Binding-site contacts:
Ligand atom C3 contacts residue TYR150 of chain 1.I at 3.9 Å (hydrophobic).
Ligand atom C8 contacts residue LEU152 of chain 1.I at 4.2 Å (hydrophobic).
Ligand atom N2 contacts residue TYR150 of chain 1.I at 4.2 Å.
Ligand atom C8 contacts residue ASP299 of chain 1.I at 4.2 Å.
Ligand atom N2 contacts residue ASN133 of chain 1.I at 2.9 Å (h-bond).
Ligand atom C1 contacts residue TYR150 of chain 1.I at 3.8 Å (hydrophobic).
Ligand atom C3 contacts residue ASN133 of chain 1.I at 3.8 Å.
Ligand atom O6 contacts residue SER135 of chain 1.I at 4.3 Å.
Ligand atom C5 contacts residue TYR150 of chain 1.I at 4.0 Å (hydrophobic).
Ligand atom C2 contacts residue TYR150 of chain 1.I at 4.3 Å (hydrophobic).
Ligand atom C2 contacts residue ASN133 of chain 1.I at 2.5 Å.
Ligand atom O5 contacts residue ASN133 of chain 1.I at 2.4 Å (h-bond).
Ligand atom O5 contacts residue TYR150 of chain 1.I at 4.3 Å.
Ligand atom C4 contacts residue ASN133 of chain 1.I at 4.2 Å.
Ligand atom O6 contacts residue TYR150 of chain 1.I at 3.9 Å.
Ligand atom O7 contacts residue ASN133 of chain 1.I at 3.1 Å (h-bond).
Ligand atom C5 contacts residue ASN133 of chain 1.I at 3.7 Å.
Ligand atom C7 contacts residue ASN133 of chain 1.I at 3.2 Å.
Ligand atom C1 contacts residue ASN133 of chain 1.I at 1.4 Å.
Ligand atom C8 contacts residue ASN133 of chain 1.I at 4.4 Å.

Sequence of chain 1.I:
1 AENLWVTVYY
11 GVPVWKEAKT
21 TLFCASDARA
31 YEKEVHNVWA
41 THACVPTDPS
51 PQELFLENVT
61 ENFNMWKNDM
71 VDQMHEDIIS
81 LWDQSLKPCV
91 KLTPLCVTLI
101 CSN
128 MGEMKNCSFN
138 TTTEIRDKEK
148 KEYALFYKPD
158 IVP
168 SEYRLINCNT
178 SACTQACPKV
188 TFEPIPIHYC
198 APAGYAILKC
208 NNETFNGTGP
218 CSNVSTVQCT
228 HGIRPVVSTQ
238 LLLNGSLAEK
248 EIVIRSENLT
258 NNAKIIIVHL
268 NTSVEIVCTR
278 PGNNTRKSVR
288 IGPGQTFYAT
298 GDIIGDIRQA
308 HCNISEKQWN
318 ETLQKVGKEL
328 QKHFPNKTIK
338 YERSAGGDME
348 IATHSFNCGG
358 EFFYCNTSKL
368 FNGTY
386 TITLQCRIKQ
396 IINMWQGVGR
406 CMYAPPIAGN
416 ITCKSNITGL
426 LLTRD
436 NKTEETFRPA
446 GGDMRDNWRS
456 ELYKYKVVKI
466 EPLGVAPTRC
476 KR

This small molecule binds to this protein.
Small molecule (SMILES): CC(=O)N[C@@H]1[C@@H](O)[C@H](O)[C@@H](CO)O[C@H]1O